Sequence of chain 1.B:
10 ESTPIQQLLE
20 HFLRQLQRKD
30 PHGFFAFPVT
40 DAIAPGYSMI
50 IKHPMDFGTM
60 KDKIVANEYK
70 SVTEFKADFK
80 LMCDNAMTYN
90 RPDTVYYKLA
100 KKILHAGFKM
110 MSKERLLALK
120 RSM

This small molecule binds to this protein.
Small molecule (SMILES): COc1cc(-c2cn(C)c(=O)c3cnccc23)cc(OC)c1CN(C)C

Binding-site contacts:
Ligand atom C7 contacts residue ASN89 of chain 1.B at 3.9 Å.
Ligand atom C2 contacts residue ILE42 of chain 1.B at 3.5 Å (hydrophobic).
Ligand atom C18 contacts residue ILE42 of chain 1.B at 3.7 Å (hydrophobic).
Ligand atom C16 contacts residue HIS31 of chain 1.B at 3.2 Å.
Ligand atom N3 contacts residue TYR95 of chain 1.B at 3.9 Å.
Ligand atom C9 contacts residue TYR95 of chain 1.B at 3.9 Å (hydrophobic).
Ligand atom C6 contacts residue TYR95 of chain 1.B at 3.8 Å (hydrophobic).
Ligand atom C17 contacts residue PHE33 of chain 1.B at 3.5 Å (hydrophobic).
Ligand atom C5 contacts residue TYR95 of chain 1.B at 3.7 Å (hydrophobic).
Ligand atom C26 contacts residue PRO37 of chain 1.B at 3.8 Å (hydrophobic).
Ligand atom C1 contacts residue TYR95 of chain 1.B at 3.8 Å (hydrophobic).
Ligand atom C9 contacts residue PHE33 of chain 1.B at 3.2 Å (hydrophobic).
Ligand atom C24 contacts residue TYR95 of chain 1.B at 3.1 Å (hydrophobic).
Ligand atom C1 contacts residue ILE42 of chain 1.B at 3.6 Å (hydrophobic).
Ligand atom N3 contacts residue ASN89 of chain 1.B at 3.9 Å.
Ligand atom C7 contacts residue VAL38 of chain 1.B at 3.6 Å (hydrophobic).
Ligand atom N3 contacts residue ALA43 of chain 1.B at 3.8 Å.
Ligand atom C10 contacts residue TYR95 of chain 1.B at 3.7 Å (hydrophobic).
Ligand atom C9 contacts residue VAL38 of chain 1.B at 3.7 Å (hydrophobic).
Ligand atom C12 contacts residue VAL38 of chain 1.B at 3.8 Å (hydrophobic).
Ligand atom O11 contacts residue TYR95 of chain 1.B at 3.9 Å.
Ligand atom N8 contacts residue TYR95 of chain 1.B at 3.8 Å.
Ligand atom C4 contacts residue TYR88 of chain 1.B at 4.0 Å (hydrophobic).
Ligand atom C13 contacts residue ILE42 of chain 1.B at 4.0 Å (hydrophobic).
Ligand atom C2 contacts residue TYR95 of chain 1.B at 3.9 Å (hydrophobic).
Ligand atom C12 contacts residue PHE34 of chain 1.B at 3.5 Å (hydrophobic).
Ligand atom C4 contacts residue ASN89 of chain 1.B at 3.3 Å.
Ligand atom C7 contacts residue TYR95 of chain 1.B at 3.8 Å (hydrophobic).
Ligand atom C26 contacts residue PHE36 of chain 1.B at 3.3 Å (hydrophobic).
Ligand atom N8 contacts residue VAL38 of chain 1.B at 3.5 Å.
Ligand atom C26 contacts residue PHE33 of chain 1.B at 3.9 Å (hydrophobic).
Ligand atom C16 contacts residue GLY32 of chain 1.B at 3.9 Å.
Ligand atom C4 contacts residue TYR95 of chain 1.B at 3.7 Å (hydrophobic).
Ligand atom C19 contacts residue ILE42 of chain 1.B at 3.8 Å (hydrophobic).
Ligand atom N8 contacts residue PHE33 of chain 1.B at 3.9 Å.
Ligand atom C12 contacts residue PHE33 of chain 1.B at 3.7 Å (hydrophobic).
Ligand atom O11 contacts residue ASN89 of chain 1.B at 3.0 Å (h-bond).
Ligand atom C16 contacts residue PHE33 of chain 1.B at 3.9 Å (hydrophobic).
Ligand atom C19 contacts residue TYR95 of chain 1.B at 3.5 Å (hydrophobic).
Ligand atom C17 contacts residue ILE42 of chain 1.B at 3.8 Å (hydrophobic).